Sequence of chain 1.K:
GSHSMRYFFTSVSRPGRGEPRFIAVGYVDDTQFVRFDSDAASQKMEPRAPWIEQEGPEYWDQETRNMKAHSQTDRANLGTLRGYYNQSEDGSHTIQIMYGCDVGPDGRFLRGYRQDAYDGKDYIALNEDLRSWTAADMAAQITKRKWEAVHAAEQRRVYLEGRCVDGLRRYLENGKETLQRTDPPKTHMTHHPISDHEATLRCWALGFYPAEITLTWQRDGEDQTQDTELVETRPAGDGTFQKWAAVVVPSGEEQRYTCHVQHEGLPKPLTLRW

Binding-site contacts:
Ligand atom CG2 contacts residue ASN66 of chain 1.K at 3.2 Å.
Ligand atom O contacts residue ASN66 of chain 1.K at 3.6 Å (h-bond).
Ligand atom OH contacts residue ILE95 of chain 1.K at 3.5 Å.
Ligand atom CG contacts residue TYR159 of chain 1.K at 3.5 Å (hydrophobic).
Ligand atom CA contacts residue TYR59 of chain 1.K at 3.5 Å (hydrophobic).
Ligand atom CA contacts residue TYR171 of chain 1.K at 3.4 Å (hydrophobic).
Ligand atom O contacts residue TYR159 of chain 1.K at 2.6 Å (h-bond).
Ligand atom N contacts residue MET5 of chain 1.K at 3.5 Å.
Ligand atom N contacts residue TYR99 of chain 1.K at 3.6 Å (h-bond).
Ligand atom C contacts residue THR143 of chain 1.K at 3.5 Å.
Ligand atom CB contacts residue THR143 of chain 1.K at 3.4 Å.
Ligand atom CB contacts residue TRP147 of chain 1.K at 3.5 Å (hydrophobic).
Ligand atom SG contacts residue ARG163 of chain 1.K at 3.2 Å (salt-bridge).
Ligand atom O contacts residue LYS146 of chain 1.K at 3.5 Å.
Ligand atom CD contacts residue ARG156 of chain 1.K at 3.4 Å.
Ligand atom CE2 contacts residue ASN77 of chain 1.K at 3.5 Å.
Ligand atom N contacts residue ASN77 of chain 1.K at 3.2 Å (h-bond).
Ligand atom O contacts residue THR143 of chain 1.K at 2.8 Å (h-bond).
Ligand atom N contacts residue GLU63 of chain 1.K at 3.0 Å (salt-bridge).
Ligand atom C contacts residue TYR84 of chain 1.K at 3.3 Å (hydrophobic).
Ligand atom O contacts residue TYR84 of chain 1.K at 2.7 Å (h-bond).
Ligand atom OH contacts residue ASP116 of chain 1.K at 2.7 Å (salt-bridge).
Ligand atom CA contacts residue THR143 of chain 1.K at 3.5 Å.
Ligand atom CD2 contacts residue THR73 of chain 1.K at 3.5 Å.
Ligand atom N contacts residue TYR171 of chain 1.K at 2.7 Å (h-bond).
Ligand atom O contacts residue ASN66 of chain 1.K at 3.1 Å (h-bond).
Ligand atom OE1 contacts residue ARG156 of chain 1.K at 2.9 Å (salt-bridge).
Ligand atom OG1 contacts residue TYR99 of chain 1.K at 2.5 Å (h-bond).
Ligand atom CD2 contacts residue GLN62 of chain 1.K at 3.5 Å.
Ligand atom OE2 contacts residue ARG156 of chain 1.K at 3.1 Å (salt-bridge).
Ligand atom OXT contacts residue TYR84 of chain 1.K at 3.4 Å (h-bond).
Ligand atom CB contacts residue ARG163 of chain 1.K at 3.5 Å.
Ligand atom O contacts residue MET5 of chain 1.K at 3.6 Å.
Ligand atom N contacts residue TYR7 of chain 1.K at 3.5 Å (h-bond).
Ligand atom CG2 contacts residue GLU63 of chain 1.K at 3.0 Å.
Ligand atom O contacts residue ARG163 of chain 1.K at 2.9 Å (salt-bridge).
Ligand atom CD1 contacts residue ARG114 of chain 1.K at 3.4 Å.
Ligand atom OG contacts residue ARG156 of chain 1.K at 3.5 Å (salt-bridge).
Ligand atom O contacts residue TRP147 of chain 1.K at 2.6 Å (h-bond).
Ligand atom CD2 contacts residue ASN77 of chain 1.K at 3.4 Å.

This small molecule binds to this protein.
Small molecule (SMILES): CC(C)C[C@H](NC(=O)[C@H](CCCCN)NC(=O)[C@H](CC(C)C)NC(=O)[C@H](CCC(=O)O)NC(=O)[C@@H](NC(=O)[C@@H](N)CS)[C@@H](C)O)C(=O)N[C@@H](CO)C(=O)N[C@@H](CC(=O)O)C(=O)N[C@@H](Cc1ccc(O)cc1)C(=O)O